Binding-site contacts:
Ligand atom CAB contacts residue MET213 of chain 1.D at 3.7 Å (hydrophobic).
Ligand atom CAE contacts residue LEU209 of chain 1.D at 4.2 Å (hydrophobic).
Ligand atom CAC contacts residue PHE97 of chain 1.D at 4.2 Å (hydrophobic).
Ligand atom NAL contacts residue NAP1 of chain 1.O at 2.6 Å (h-bond).
Ligand atom NAL contacts residue PHE97 of chain 1.D at 3.7 Å.
Ligand atom NAL contacts residue TYR174 of chain 1.D at 3.0 Å (h-bond).
Ligand atom CAB contacts residue CME168 of chain 1.D at 3.8 Å.
Ligand atom CAF contacts residue PHE97 of chain 1.D at 4.0 Å (hydrophobic).
Ligand atom CAK contacts residue TYR174 of chain 1.D at 4.3 Å (hydrophobic).
Ligand atom NAI contacts residue NAP1 of chain 1.O at 3.6 Å.
Ligand atom CAC contacts residue NAP1 of chain 1.O at 4.0 Å.
Ligand atom SAD contacts residue VAL206 of chain 1.D at 4.0 Å.
Ligand atom NAM contacts residue SER95 of chain 1.D at 2.9 Å (h-bond).
Ligand atom CAA contacts residue TRP221 of chain 1.D at 3.8 Å (hydrophobic).
Ligand atom CAH contacts residue PHE97 of chain 1.D at 4.0 Å (hydrophobic).
Ligand atom NAG contacts residue PHE97 of chain 1.D at 4.0 Å.
Ligand atom CAK contacts residue PHE97 of chain 1.D at 3.5 Å (hydrophobic).
Ligand atom NAM contacts residue NAP1 of chain 1.O at 3.1 Å (h-bond).
Ligand atom NAI contacts residue PHE97 of chain 1.D at 3.6 Å.
Ligand atom SAD contacts residue NAP1 of chain 1.O at 3.4 Å (h-bond).
Ligand atom CAE contacts residue TRP221 of chain 1.D at 3.8 Å (hydrophobic).
Ligand atom SAJ contacts residue PHE97 of chain 1.D at 3.9 Å.
Ligand atom CAE contacts residue VAL206 of chain 1.D at 3.7 Å (hydrophobic).
Ligand atom CAF contacts residue NAP1 of chain 1.O at 3.6 Å.
Ligand atom NAM contacts residue PHE97 of chain 1.D at 3.5 Å.
Ligand atom SAD contacts residue GLY205 of chain 1.D at 4.3 Å.
Ligand atom NAI contacts residue TYR174 of chain 1.D at 3.0 Å (h-bond).
Ligand atom CAH contacts residue NAP1 of chain 1.O at 3.5 Å.
Ligand atom CAA contacts residue CME168 of chain 1.D at 3.5 Å.
Ligand atom CAK contacts residue SER95 of chain 1.D at 3.8 Å.
Ligand atom NAG contacts residue NAP1 of chain 1.O at 3.4 Å.
Ligand atom SAJ contacts residue NAP1 of chain 1.O at 3.6 Å (h-bond).
Ligand atom CAF contacts residue PRO210 of chain 1.D at 3.7 Å (hydrophobic).
Ligand atom CAA contacts residue MET213 of chain 1.D at 3.5 Å (hydrophobic).
Ligand atom CAK contacts residue NAP1 of chain 1.O at 3.2 Å.
Ligand atom CAH contacts residue TYR174 of chain 1.D at 4.3 Å (hydrophobic).
Ligand atom CAC contacts residue PRO210 of chain 1.D at 3.8 Å (hydrophobic).
Ligand atom CAB contacts residue PRO210 of chain 1.D at 3.9 Å (hydrophobic).
Ligand atom CAB contacts residue PHE97 of chain 1.D at 3.9 Å (hydrophobic).
Ligand atom NAL contacts residue SER95 of chain 1.D at 3.9 Å.

Sequence of chain 1.D:
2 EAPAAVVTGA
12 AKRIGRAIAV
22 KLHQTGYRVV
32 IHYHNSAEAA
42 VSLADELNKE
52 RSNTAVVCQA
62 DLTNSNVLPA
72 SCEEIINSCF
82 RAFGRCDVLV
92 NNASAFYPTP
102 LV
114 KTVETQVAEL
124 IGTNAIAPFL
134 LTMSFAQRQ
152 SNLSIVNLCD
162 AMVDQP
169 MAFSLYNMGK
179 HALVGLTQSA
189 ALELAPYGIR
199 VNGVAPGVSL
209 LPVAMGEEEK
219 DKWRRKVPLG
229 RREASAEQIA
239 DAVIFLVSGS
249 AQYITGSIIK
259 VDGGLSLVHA

This protein binds this small molecule.
Small molecule (SMILES): Nc1nnc(NCc2cccs2)s1